Sequence of chain 1.K:
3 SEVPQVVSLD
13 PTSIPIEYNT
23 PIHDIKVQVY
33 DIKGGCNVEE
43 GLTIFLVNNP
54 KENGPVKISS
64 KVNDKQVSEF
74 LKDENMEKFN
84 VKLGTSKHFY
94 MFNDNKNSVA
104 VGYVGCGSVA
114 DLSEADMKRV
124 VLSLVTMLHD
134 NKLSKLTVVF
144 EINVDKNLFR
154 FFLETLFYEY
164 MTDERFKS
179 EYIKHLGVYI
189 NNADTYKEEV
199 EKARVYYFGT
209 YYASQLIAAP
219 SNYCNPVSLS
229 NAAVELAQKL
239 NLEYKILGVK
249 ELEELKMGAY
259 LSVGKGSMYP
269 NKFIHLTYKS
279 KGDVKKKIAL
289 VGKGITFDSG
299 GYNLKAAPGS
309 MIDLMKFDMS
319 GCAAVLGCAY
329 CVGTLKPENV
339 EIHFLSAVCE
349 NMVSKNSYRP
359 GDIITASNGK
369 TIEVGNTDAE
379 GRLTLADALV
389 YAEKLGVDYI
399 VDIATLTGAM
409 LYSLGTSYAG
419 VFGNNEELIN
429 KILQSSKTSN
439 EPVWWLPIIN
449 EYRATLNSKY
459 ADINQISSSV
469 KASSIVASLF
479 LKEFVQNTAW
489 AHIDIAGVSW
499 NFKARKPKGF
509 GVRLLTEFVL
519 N

Binding-site contacts:
Ligand atom O15 contacts residue ASP296 of chain 1.K at 3.0 Å (salt-bridge).
Ligand atom O17 contacts residue CO31 of chain 1.RB at 3.0 Å (h-bond).
Ligand atom O17 contacts residue ASP376 of chain 1.K at 3.1 Å (salt-bridge).
Ligand atom N26 contacts residue ASN374 of chain 1.K at 3.5 Å (h-bond).
Ligand atom N16 contacts residue LEU404 of chain 1.K at 3.2 Å (h-bond).
Ligand atom N16 contacts residue ZN1 of chain 1.SB at 2.8 Å.
Ligand atom O17 contacts residue GLU378 of chain 1.K at 2.4 Å (salt-bridge).
Ligand atom C14 contacts residue ZN1 of chain 1.SB at 2.7 Å.
Ligand atom N16 contacts residue LYS291 of chain 1.K at 3.1 Å (salt-bridge).
Ligand atom C03 contacts residue LEU404 of chain 1.K at 3.6 Å (hydrophobic).
Ligand atom C04 contacts residue GLY406 of chain 1.K at 3.6 Å.
Ligand atom N26 contacts residue ILE464 of chain 1.K at 3.8 Å.
Ligand atom C02 contacts residue GLY406 of chain 1.K at 3.6 Å.
Ligand atom C02 contacts residue LEU404 of chain 1.K at 3.5 Å (hydrophobic).
Ligand atom N16 contacts residue ZN1 of chain 1.QB at 2.9 Å.
Ligand atom O20 contacts residue GLY406 of chain 1.K at 3.2 Å (h-bond).
Ligand atom C22 contacts residue ASN374 of chain 1.K at 3.6 Å.
Ligand atom C01 contacts residue GLY406 of chain 1.K at 3.8 Å.
Ligand atom N16 contacts residue ASP376 of chain 1.K at 3.3 Å (salt-bridge).
Ligand atom O17 contacts residue ZN1 of chain 1.QB at 1.9 Å.
Ligand atom C14 contacts residue LEU404 of chain 1.K at 3.6 Å (hydrophobic).
Ligand atom O17 contacts residue LYS291 of chain 1.K at 2.8 Å (salt-bridge).
Ligand atom O15 contacts residue ZN1 of chain 1.SB at 2.1 Å.
Ligand atom O15 contacts residue ASP376 of chain 1.K at 3.0 Å (salt-bridge).
Ligand atom O17 contacts residue ZN1 of chain 1.SB at 2.1 Å.
Ligand atom O15 contacts residue LYS303 of chain 1.K at 2.8 Å (salt-bridge).
Ligand atom O20 contacts residue LEU404 of chain 1.K at 3.5 Å (h-bond).
Ligand atom O20 contacts residue THR405 of chain 1.K at 3.1 Å.
Ligand atom C05 contacts residue GLY406 of chain 1.K at 3.5 Å.
Ligand atom O17 contacts residue ASP296 of chain 1.K at 2.9 Å (salt-bridge).
Ligand atom N13 contacts residue LEU404 of chain 1.K at 3.7 Å.
Ligand atom N07 contacts residue MET313 of chain 1.K at 3.8 Å.
Ligand atom C12 contacts residue LEU404 of chain 1.K at 2.9 Å (hydrophobic).
Ligand atom N08 contacts residue PHE315 of chain 1.K at 3.6 Å.
Ligand atom C03 contacts residue GLY406 of chain 1.K at 3.5 Å.
Ligand atom N16 contacts residue CO31 of chain 1.RB at 2.7 Å (h-bond).
Ligand atom C10 contacts residue MET309 of chain 1.K at 3.3 Å (hydrophobic).
Ligand atom C14 contacts residue ZN1 of chain 1.QB at 3.6 Å.
Ligand atom C14 contacts residue ASP376 of chain 1.K at 3.2 Å.
Ligand atom C06 contacts residue GLY406 of chain 1.K at 3.5 Å.

The small molecule below binds the protein below.
Small molecule (SMILES): Nc1ccc(C(=O)N[C@@H](C(=O)NO)c2ccc(-n3cccn3)cc2)cc1